A protein and the small-molecule ligand that binds it are described below.
Small molecule (SMILES): CC(=O)N[C@H]1[C@H](O[C@H]2[C@H](O)[C@@H](NC(C)=O)CO[C@@H]2CO)O[C@H](CO)[C@@H](O)[C@@H]1O

Sequence of chain 1.A:
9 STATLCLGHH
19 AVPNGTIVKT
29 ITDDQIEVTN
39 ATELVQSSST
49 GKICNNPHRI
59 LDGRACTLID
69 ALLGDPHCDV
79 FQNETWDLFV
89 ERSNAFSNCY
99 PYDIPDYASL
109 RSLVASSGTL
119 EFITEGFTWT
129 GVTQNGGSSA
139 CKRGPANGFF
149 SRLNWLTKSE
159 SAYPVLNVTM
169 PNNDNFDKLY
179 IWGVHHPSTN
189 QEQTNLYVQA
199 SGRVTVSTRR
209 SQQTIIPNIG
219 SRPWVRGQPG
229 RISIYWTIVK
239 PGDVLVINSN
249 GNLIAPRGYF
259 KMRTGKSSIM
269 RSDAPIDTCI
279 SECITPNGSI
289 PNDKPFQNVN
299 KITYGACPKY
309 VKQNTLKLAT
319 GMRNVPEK

Binding-site contacts:
Ligand atom O6 contacts residue ASN298 of chain 1.A at 3.4 Å (h-bond).
Ligand atom C5 contacts residue ASN298 of chain 1.A at 4.1 Å.
Ligand atom C2 contacts residue ASN285 of chain 1.A at 2.5 Å.
Ligand atom C8 contacts residue SER45 of chain 1.A at 3.9 Å.
Ligand atom O5 contacts residue ASN285 of chain 1.A at 2.4 Å (h-bond).
Ligand atom C8 contacts residue ASN285 of chain 1.A at 4.0 Å.
Ligand atom O5 contacts residue ASN298 of chain 1.A at 3.8 Å.
Ligand atom C5 contacts residue ASN285 of chain 1.A at 3.7 Å.
Ligand atom C6 contacts residue GLU69 of chain 1.B at 4.2 Å.
Ligand atom O6 contacts residue LYS299 of chain 1.A at 3.6 Å.
Ligand atom N2 contacts residue VAL297 of chain 1.A at 3.4 Å (h-bond).
Ligand atom C2 contacts residue VAL297 of chain 1.A at 3.9 Å (hydrophobic).
Ligand atom C7 contacts residue VAL297 of chain 1.A at 4.0 Å (hydrophobic).
Ligand atom C8 contacts residue VAL297 of chain 1.A at 3.8 Å (hydrophobic).
Ligand atom C4 contacts residue ASN285 of chain 1.A at 4.2 Å.
Ligand atom C1 contacts residue ASN285 of chain 1.A at 1.5 Å.
Ligand atom O7 contacts residue ASN285 of chain 1.A at 3.3 Å (h-bond).
Ligand atom O6 contacts residue GLU69 of chain 1.B at 3.0 Å (salt-bridge).
Ligand atom N2 contacts residue ASN285 of chain 1.A at 3.0 Å (h-bond).
Ligand atom C7 contacts residue ASN285 of chain 1.A at 3.1 Å.
Ligand atom C1 contacts residue ASN298 of chain 1.A at 4.2 Å.
Ligand atom C6 contacts residue ASN298 of chain 1.A at 4.3 Å.
Ligand atom C3 contacts residue ASN285 of chain 1.A at 3.9 Å.
Ligand atom C8 contacts residue ASN296 of chain 1.A at 4.3 Å.
Ligand atom C1 contacts residue VAL297 of chain 1.A at 3.5 Å (hydrophobic).

Sequence of chain 1.B:
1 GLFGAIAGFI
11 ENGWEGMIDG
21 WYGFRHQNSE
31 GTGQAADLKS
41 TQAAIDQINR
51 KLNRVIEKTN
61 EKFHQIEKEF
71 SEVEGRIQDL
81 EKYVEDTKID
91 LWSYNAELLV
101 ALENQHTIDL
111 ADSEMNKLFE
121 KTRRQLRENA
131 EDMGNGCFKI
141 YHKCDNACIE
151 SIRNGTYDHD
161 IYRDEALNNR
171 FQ